Binding-site contacts:
Ligand atom C3A contacts residue CYS19 of chain 1.F at 2.6 Å (hydrophobic).
Ligand atom OD contacts residue TYR27 of chain 1.F at 2.9 Å (h-bond).
Ligand atom O2B contacts residue HIS22 of chain 1.F at 3.4 Å.
Ligand atom CAD contacts residue MET39 of chain 1.F at 3.5 Å (hydrophobic).
Ligand atom CAD contacts residue ASP37 of chain 1.F at 3.5 Å.
Ligand atom CBD contacts residue TYR27 of chain 1.F at 3.5 Å (hydrophobic).
Ligand atom C4D contacts residue ASN24 of chain 1.F at 3.3 Å.
Ligand atom ND contacts residue GLU26 of chain 1.F at 2.8 Å (salt-bridge).
Ligand atom NB contacts residue HIS22 of chain 1.F at 3.3 Å.
Ligand atom C3C contacts residue PHE14 of chain 1.F at 3.5 Å (hydrophobic).
Ligand atom C1D contacts residue ASN24 of chain 1.F at 3.2 Å.
Ligand atom CMD contacts residue GLU38 of chain 1.F at 3.0 Å.
Ligand atom CMD contacts residue MET39 of chain 1.F at 3.4 Å (hydrophobic).
Ligand atom C4A contacts residue CYS19 of chain 1.F at 3.2 Å (hydrophobic).
Ligand atom C1C contacts residue HIS22 of chain 1.F at 3.5 Å.
Ligand atom C2A contacts residue ALA21 of chain 1.F at 3.6 Å (hydrophobic).
Ligand atom CAA contacts residue CYS19 of chain 1.F at 1.9 Å (hydrophobic).
Ligand atom CMC contacts residue TYR19 of chain 1.E at 3.5 Å (hydrophobic).
Ligand atom CGC contacts residue LYS42 of chain 1.F at 3.4 Å.
Ligand atom CHA contacts residue CYS19 of chain 1.F at 3.2 Å (hydrophobic).
Ligand atom CGB contacts residue HIS22 of chain 1.F at 3.4 Å.
Ligand atom C4B contacts residue HIS22 of chain 1.F at 3.4 Å.
Ligand atom O1C contacts residue TYR19 of chain 1.E at 2.5 Å (h-bond).
Ligand atom O1B contacts residue HIS22 of chain 1.F at 2.8 Å (h-bond).
Ligand atom C3D contacts residue ASN24 of chain 1.F at 3.4 Å.
Ligand atom NC contacts residue HIS22 of chain 1.F at 3.4 Å (h-bond).
Ligand atom ND contacts residue ASN24 of chain 1.F at 3.5 Å (h-bond).
Ligand atom C3B contacts residue ILE64 of chain 1.H at 3.6 Å (hydrophobic).
Ligand atom CBB contacts residue ILE68 of chain 1.G at 3.4 Å (hydrophobic).
Ligand atom CMB contacts residue ILE68 of chain 1.G at 3.4 Å (hydrophobic).
Ligand atom CBD contacts residue ASP37 of chain 1.F at 3.6 Å.
Ligand atom CGC contacts residue TYR19 of chain 1.E at 3.4 Å (hydrophobic).
Ligand atom OD contacts residue GLU26 of chain 1.F at 3.3 Å (salt-bridge).
Ligand atom C4C contacts residue PHE14 of chain 1.F at 3.4 Å (hydrophobic).
Ligand atom O1C contacts residue LYS42 of chain 1.F at 2.5 Å (salt-bridge).
Ligand atom CHB contacts residue HIS22 of chain 1.F at 3.2 Å.
Ligand atom C2D contacts residue ASN24 of chain 1.F at 3.3 Å.
Ligand atom CBA contacts residue CYS19 of chain 1.F at 2.9 Å (hydrophobic).
Ligand atom OD contacts residue ASN24 of chain 1.F at 3.4 Å.
Ligand atom OA contacts residue SER66 of chain 1.G at 3.4 Å.

Sequence of chain 1.G:
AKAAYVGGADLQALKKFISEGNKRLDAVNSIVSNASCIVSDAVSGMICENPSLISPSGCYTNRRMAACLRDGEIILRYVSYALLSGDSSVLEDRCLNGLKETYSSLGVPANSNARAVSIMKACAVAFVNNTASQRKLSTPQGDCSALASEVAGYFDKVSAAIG

A protein and the small-molecule ligand that binds it are described below.
Small molecule (SMILES): C=CC1=C(C)[C@@H](CC2=N/C(=C\c3[nH]c(/C=C4\NC(=O)C(C)=C4CC)c(C)c3CCC(=O)O)C(/C=C/C(=O)O)=C2C)NC1=O

Sequence of chain 1.E:
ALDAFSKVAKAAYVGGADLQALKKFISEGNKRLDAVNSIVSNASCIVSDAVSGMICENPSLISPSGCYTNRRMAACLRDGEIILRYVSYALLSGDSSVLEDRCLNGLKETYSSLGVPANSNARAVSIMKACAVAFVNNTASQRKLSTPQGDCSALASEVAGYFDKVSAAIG

Sequence of chain 1.F:
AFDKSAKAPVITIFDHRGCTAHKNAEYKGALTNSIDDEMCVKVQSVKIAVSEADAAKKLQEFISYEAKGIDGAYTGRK

Sequence of chain 1.H:
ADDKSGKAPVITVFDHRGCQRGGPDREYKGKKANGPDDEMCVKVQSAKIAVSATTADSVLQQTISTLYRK